This protein binds this small molecule.
Small molecule (SMILES): CC[C@H](C)[C@H](NC(=O)[C@H](CC(C)C)NC(=O)[C@H](CO)NC(=O)CNC(=O)[C@@H](NC(=O)[C@@H](N)[C@@H](C)O)C(C)C)C(=O)N[C@H](C=O)CCC(N)=O

Binding-site contacts:
Ligand atom CB contacts residue PRO43 of chain 24.D at 3.8 Å (hydrophobic).
Ligand atom CB contacts residue ARG35 of chain 24.D at 3.5 Å.
Ligand atom CD1 contacts residue ARG35 of chain 24.D at 4.5 Å.
Ligand atom O contacts residue ARG36 of chain 24.D at 3.6 Å (salt-bridge).
Ligand atom N contacts residue PRO43 of chain 24.D at 4.4 Å.
Ligand atom N contacts residue ARG35 of chain 24.D at 4.1 Å.
Ligand atom OG contacts residue ARG29 of chain 24.D at 4.3 Å.
Ligand atom C contacts residue ASP243 of chain 24.D at 3.9 Å.
Ligand atom CA contacts residue ARG35 of chain 24.D at 3.9 Å.
Ligand atom C contacts residue ARG36 of chain 24.D at 3.2 Å.
Ligand atom CD1 contacts residue ARG29 of chain 24.D at 4.4 Å.
Ligand atom CB contacts residue ARG29 of chain 24.D at 4.1 Å.
Ligand atom CD1 contacts residue LEU40 of chain 24.D at 3.8 Å (hydrophobic).
Ligand atom CB contacts residue LEU40 of chain 24.D at 4.1 Å (hydrophobic).
Ligand atom O contacts residue ARG35 of chain 24.D at 3.1 Å (salt-bridge).
Ligand atom O contacts residue ASP243 of chain 24.D at 4.1 Å.
Ligand atom CG2 contacts residue ASP243 of chain 24.D at 3.3 Å.
Ligand atom CD contacts residue ARG36 of chain 24.D at 4.1 Å.
Ligand atom CA contacts residue ASP243 of chain 24.D at 4.3 Å.
Ligand atom CD1 contacts residue LEU32 of chain 24.D at 3.8 Å (hydrophobic).
Ligand atom CG1 contacts residue ARG35 of chain 24.D at 4.2 Å.
Ligand atom CG2 contacts residue PRO43 of chain 24.D at 3.9 Å (hydrophobic).
Ligand atom N contacts residue ASP243 of chain 24.D at 3.2 Å (salt-bridge).
Ligand atom CA contacts residue ASP243 of chain 24.D at 4.4 Å.
Ligand atom C contacts residue ARG35 of chain 24.D at 3.6 Å.
Ligand atom CA contacts residue PRO43 of chain 24.D at 4.4 Å (hydrophobic).
Ligand atom C contacts residue ASP243 of chain 24.D at 3.8 Å.
Ligand atom OE1 contacts residue ARG36 of chain 24.D at 3.8 Å.
Ligand atom CG contacts residue LEU40 of chain 24.D at 4.4 Å (hydrophobic).
Ligand atom NE2 contacts residue ARG36 of chain 24.D at 3.9 Å.
Ligand atom CA contacts residue ASP243 of chain 24.D at 3.3 Å.
Ligand atom CB contacts residue ASP243 of chain 24.D at 4.3 Å.
Ligand atom OG contacts residue ILE25 of chain 24.D at 4.0 Å.
Ligand atom CB contacts residue ARG35 of chain 24.D at 4.1 Å.
Ligand atom O contacts residue ARG35 of chain 24.D at 3.4 Å (salt-bridge).
Ligand atom CG2 contacts residue LEU40 of chain 24.D at 4.2 Å (hydrophobic).
Ligand atom O contacts residue ARG29 of chain 24.D at 3.8 Å.
Ligand atom CA contacts residue ARG29 of chain 24.D at 4.0 Å.
Ligand atom N contacts residue ASP243 of chain 24.D at 2.8 Å (salt-bridge).
Ligand atom C contacts residue ARG35 of chain 24.D at 4.4 Å.

Sequence of chain 24.D:
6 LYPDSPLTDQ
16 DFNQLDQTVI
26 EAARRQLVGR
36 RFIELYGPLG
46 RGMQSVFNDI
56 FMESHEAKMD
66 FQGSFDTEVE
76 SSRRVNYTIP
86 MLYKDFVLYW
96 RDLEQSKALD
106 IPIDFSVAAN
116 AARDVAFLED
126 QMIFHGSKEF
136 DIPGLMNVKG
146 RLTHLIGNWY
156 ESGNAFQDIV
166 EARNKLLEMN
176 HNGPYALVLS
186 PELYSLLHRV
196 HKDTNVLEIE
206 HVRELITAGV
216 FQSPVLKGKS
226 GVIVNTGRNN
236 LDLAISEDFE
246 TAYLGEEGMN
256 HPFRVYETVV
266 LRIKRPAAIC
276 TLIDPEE